This small molecule binds to this protein.
Small molecule (SMILES): CC(=O)N[C@H]1[C@H](O[C@H]2[C@H](O)[C@@H](NC(C)=O)CO[C@@H]2CO)O[C@H](CO)[C@@H](O)[C@@H]1O

Binding-site contacts:
Ligand atom C5 contacts residue ASN1098 of chain 1.C at 3.7 Å.
Ligand atom C3 contacts residue ASN1098 of chain 1.C at 3.8 Å.
Ligand atom C5 contacts residue THR1100 of chain 1.C at 3.8 Å.
Ligand atom N2 contacts residue THR1100 of chain 1.C at 3.3 Å (h-bond).
Ligand atom C2 contacts residue THR1100 of chain 1.C at 3.3 Å.
Ligand atom C8 contacts residue HIS1101 of chain 1.C at 4.2 Å.
Ligand atom C2 contacts residue HIS1101 of chain 1.C at 4.5 Å.
Ligand atom C7 contacts residue ASN1098 of chain 1.C at 3.2 Å.
Ligand atom C1 contacts residue ASN1098 of chain 1.C at 1.4 Å.
Ligand atom N2 contacts residue HIS1101 of chain 1.C at 3.9 Å.
Ligand atom O6 contacts residue PHE1103 of chain 1.C at 3.4 Å.
Ligand atom C4 contacts residue THR1100 of chain 1.C at 4.1 Å.
Ligand atom C4 contacts residue ASN1098 of chain 1.C at 4.2 Å.
Ligand atom C5 contacts residue HIS1101 of chain 1.C at 3.2 Å.
Ligand atom O3 contacts residue THR1100 of chain 1.C at 4.3 Å.
Ligand atom C7 contacts residue THR1100 of chain 1.C at 4.5 Å.
Ligand atom O4 contacts residue HIS1101 of chain 1.C at 3.4 Å.
Ligand atom C3 contacts residue THR1100 of chain 1.C at 3.3 Å.
Ligand atom O5 contacts residue HIS1101 of chain 1.C at 4.1 Å.
Ligand atom C3 contacts residue HIS1101 of chain 1.C at 4.0 Å.
Ligand atom O7 contacts residue ASN1098 of chain 1.C at 3.3 Å (h-bond).
Ligand atom C8 contacts residue ASN1098 of chain 1.C at 3.9 Å.
Ligand atom C6 contacts residue HIS1101 of chain 1.C at 3.8 Å.
Ligand atom C7 contacts residue HIS1101 of chain 1.C at 4.2 Å.
Ligand atom O5 contacts residue THR1100 of chain 1.C at 3.8 Å.
Ligand atom C5 contacts residue PHE1103 of chain 1.C at 3.8 Å (hydrophobic).
Ligand atom C1 contacts residue HIS1101 of chain 1.C at 4.4 Å.
Ligand atom O5 contacts residue ASN1098 of chain 1.C at 2.4 Å (h-bond).
Ligand atom C4 contacts residue HIS1101 of chain 1.C at 3.7 Å.
Ligand atom C1 contacts residue THR1100 of chain 1.C at 3.0 Å.
Ligand atom C2 contacts residue ASN1098 of chain 1.C at 2.5 Å.
Ligand atom O5 contacts residue PHE1103 of chain 1.C at 3.6 Å.
Ligand atom N2 contacts residue ASN1098 of chain 1.C at 2.9 Å (h-bond).
Ligand atom C6 contacts residue PHE1103 of chain 1.C at 3.1 Å (hydrophobic).

Sequence of chain 1.C:
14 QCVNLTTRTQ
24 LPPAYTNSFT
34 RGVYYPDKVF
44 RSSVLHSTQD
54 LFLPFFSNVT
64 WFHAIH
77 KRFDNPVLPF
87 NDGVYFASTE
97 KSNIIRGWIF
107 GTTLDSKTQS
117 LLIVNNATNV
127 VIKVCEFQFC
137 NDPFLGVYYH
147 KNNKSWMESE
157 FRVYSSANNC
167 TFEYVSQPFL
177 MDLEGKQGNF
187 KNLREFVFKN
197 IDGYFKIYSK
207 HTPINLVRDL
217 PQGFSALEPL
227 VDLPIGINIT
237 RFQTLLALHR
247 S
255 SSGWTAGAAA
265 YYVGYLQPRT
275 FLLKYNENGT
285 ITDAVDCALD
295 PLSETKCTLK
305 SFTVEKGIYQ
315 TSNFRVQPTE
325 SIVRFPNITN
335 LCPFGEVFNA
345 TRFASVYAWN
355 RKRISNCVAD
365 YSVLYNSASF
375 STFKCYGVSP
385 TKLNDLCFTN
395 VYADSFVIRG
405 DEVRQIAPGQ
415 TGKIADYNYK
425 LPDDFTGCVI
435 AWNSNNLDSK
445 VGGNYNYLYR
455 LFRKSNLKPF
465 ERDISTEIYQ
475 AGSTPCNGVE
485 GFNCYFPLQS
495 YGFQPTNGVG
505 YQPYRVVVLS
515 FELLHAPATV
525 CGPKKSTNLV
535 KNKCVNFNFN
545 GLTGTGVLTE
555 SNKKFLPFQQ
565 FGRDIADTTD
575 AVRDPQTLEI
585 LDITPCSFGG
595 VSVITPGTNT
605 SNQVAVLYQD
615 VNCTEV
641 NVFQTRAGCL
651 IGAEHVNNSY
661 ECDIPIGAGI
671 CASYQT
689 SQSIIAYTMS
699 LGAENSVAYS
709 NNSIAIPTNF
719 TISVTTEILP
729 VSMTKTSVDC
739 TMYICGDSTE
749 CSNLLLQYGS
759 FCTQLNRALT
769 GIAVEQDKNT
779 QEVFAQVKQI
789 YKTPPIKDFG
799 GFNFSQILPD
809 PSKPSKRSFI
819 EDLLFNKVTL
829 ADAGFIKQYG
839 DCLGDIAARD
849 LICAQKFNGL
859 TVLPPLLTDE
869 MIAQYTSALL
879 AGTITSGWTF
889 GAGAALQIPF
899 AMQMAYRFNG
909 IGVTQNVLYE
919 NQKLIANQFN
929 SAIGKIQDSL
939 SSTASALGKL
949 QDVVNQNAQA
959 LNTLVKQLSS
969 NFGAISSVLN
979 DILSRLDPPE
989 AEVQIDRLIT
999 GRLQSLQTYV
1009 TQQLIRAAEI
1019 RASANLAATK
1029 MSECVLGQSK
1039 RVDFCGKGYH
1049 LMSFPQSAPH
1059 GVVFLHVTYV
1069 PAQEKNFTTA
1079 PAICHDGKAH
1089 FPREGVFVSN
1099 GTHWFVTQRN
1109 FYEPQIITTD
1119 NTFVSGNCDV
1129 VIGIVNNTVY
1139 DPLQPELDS